Binding-site contacts:
Ligand atom O5 contacts residue ASN122 of chain 1.E at 2.4 Å (h-bond).
Ligand atom C8 contacts residue PHE121 of chain 1.E at 3.8 Å (hydrophobic).
Ligand atom C5 contacts residue ASN122 of chain 1.E at 3.6 Å.
Ligand atom O7 contacts residue LYS133 of chain 1.E at 3.3 Å.
Ligand atom C4 contacts residue ASN122 of chain 1.E at 4.2 Å.
Ligand atom C1 contacts residue ASN122 of chain 1.E at 1.4 Å.
Ligand atom C7 contacts residue ASN122 of chain 1.E at 3.4 Å.
Ligand atom C7 contacts residue LYS133 of chain 1.E at 4.4 Å.
Ligand atom C8 contacts residue GLN100 of chain 1.E at 3.6 Å.
Ligand atom O7 contacts residue ASN122 of chain 1.E at 3.6 Å (h-bond).
Ligand atom N2 contacts residue ASN122 of chain 1.E at 2.9 Å (h-bond).
Ligand atom C8 contacts residue ASN122 of chain 1.E at 4.4 Å.
Ligand atom C8 contacts residue SER120 of chain 1.E at 3.5 Å.
Ligand atom C3 contacts residue ASN122 of chain 1.E at 3.8 Å.
Ligand atom C2 contacts residue ASN122 of chain 1.E at 2.5 Å.

The protein below binds the small molecule below.
Small molecule (SMILES): CC(=O)N[C@H]1[C@H](O[C@H]2[C@H](O)[C@@H](NC(C)=O)CO[C@@H]2CO)O[C@H](CO)[C@@H](O[C@@H]2O[C@H](CO)[C@@H](O)[C@H](O)[C@@H]2O)[C@@H]1O

Sequence of chain 1.E:
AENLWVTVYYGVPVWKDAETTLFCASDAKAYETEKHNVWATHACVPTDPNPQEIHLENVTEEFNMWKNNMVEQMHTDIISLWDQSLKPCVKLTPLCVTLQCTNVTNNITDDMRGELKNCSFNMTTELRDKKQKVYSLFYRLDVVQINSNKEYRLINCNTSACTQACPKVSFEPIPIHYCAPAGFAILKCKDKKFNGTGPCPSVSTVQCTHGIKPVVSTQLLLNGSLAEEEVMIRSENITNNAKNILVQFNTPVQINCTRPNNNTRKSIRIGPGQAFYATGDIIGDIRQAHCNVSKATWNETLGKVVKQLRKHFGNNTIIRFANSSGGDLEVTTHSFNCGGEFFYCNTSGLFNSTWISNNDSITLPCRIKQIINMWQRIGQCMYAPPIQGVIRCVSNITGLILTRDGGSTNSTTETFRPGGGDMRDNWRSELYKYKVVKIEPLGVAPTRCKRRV